This small molecule binds to this protein.
Small molecule (SMILES): CC(C)CCC[C@@H](C)[C@H]1CC[C@H]2[C@@H]3CC=C4C[C@@H](O)CC[C@]4(C)[C@H]3CC[C@]12C

Binding-site contacts:
Ligand atom C15 contacts residue A6L1 of chain 1.J at 4.0 Å.
Ligand atom C21 contacts residue ILE20 of chain 1.B at 3.6 Å (hydrophobic).
Ligand atom C1 contacts residue LEU28 of chain 1.B at 3.9 Å (hydrophobic).
Ligand atom C2 contacts residue TYR367 of chain 1.B at 3.1 Å (hydrophobic).
Ligand atom C3 contacts residue TYR372 of chain 1.B at 3.9 Å (hydrophobic).
Ligand atom C4 contacts residue TYR372 of chain 1.B at 3.8 Å (hydrophobic).
Ligand atom C12 contacts residue ALA24 of chain 1.B at 4.0 Å (hydrophobic).
Ligand atom O1 contacts residue CYS370 of chain 1.B at 4.3 Å.
Ligand atom C16 contacts residue A6L1 of chain 1.J at 4.2 Å.
Ligand atom C26 contacts residue ILE20 of chain 1.B at 3.6 Å (hydrophobic).
Ligand atom C19 contacts residue PLM1 of chain 1.H at 3.6 Å.
Ligand atom C14 contacts residue ILE27 of chain 1.B at 4.2 Å (hydrophobic).
Ligand atom C18 contacts residue PLM1 of chain 1.H at 3.6 Å.
Ligand atom C18 contacts residue A6L1 of chain 1.J at 3.8 Å.
Ligand atom C2 contacts residue ILE368 of chain 1.B at 4.2 Å (hydrophobic).
Ligand atom O1 contacts residue TYR372 of chain 1.B at 2.9 Å (h-bond).
Ligand atom C4 contacts residue TYR367 of chain 1.B at 4.4 Å (hydrophobic).
Ligand atom C2 contacts residue LEU28 of chain 1.B at 4.0 Å (hydrophobic).
Ligand atom C3 contacts residue TYR367 of chain 1.B at 3.4 Å (hydrophobic).
Ligand atom C25 contacts residue ILE23 of chain 1.B at 3.9 Å (hydrophobic).
Ligand atom C24 contacts residue ILE23 of chain 1.B at 4.5 Å (hydrophobic).
Ligand atom C27 contacts residue ILE23 of chain 1.B at 4.2 Å (hydrophobic).
Ligand atom O1 contacts residue ILE368 of chain 1.B at 4.5 Å.
Ligand atom C4 contacts residue A6L1 of chain 1.J at 4.4 Å.
Ligand atom O1 contacts residue TYR367 of chain 1.B at 2.5 Å (h-bond).
Ligand atom O1 contacts residue MET31 of chain 1.B at 4.0 Å.
Ligand atom C3 contacts residue MET31 of chain 1.B at 4.0 Å (hydrophobic).
Ligand atom C15 contacts residue ILE27 of chain 1.B at 4.5 Å (hydrophobic).

Sequence of chain 1.B:
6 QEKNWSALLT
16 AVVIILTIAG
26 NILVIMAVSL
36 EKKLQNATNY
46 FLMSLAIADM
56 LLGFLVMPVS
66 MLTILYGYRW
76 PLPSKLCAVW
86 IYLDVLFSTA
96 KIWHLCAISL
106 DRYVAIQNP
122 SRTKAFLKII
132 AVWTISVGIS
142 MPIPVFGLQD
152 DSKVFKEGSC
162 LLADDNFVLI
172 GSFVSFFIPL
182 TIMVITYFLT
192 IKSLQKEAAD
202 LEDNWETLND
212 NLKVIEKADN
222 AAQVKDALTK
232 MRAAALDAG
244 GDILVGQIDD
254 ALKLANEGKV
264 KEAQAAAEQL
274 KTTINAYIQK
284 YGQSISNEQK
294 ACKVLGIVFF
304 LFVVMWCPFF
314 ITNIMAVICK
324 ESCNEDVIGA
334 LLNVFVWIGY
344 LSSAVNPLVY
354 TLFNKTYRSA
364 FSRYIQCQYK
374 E